Binding-site contacts:
Ligand atom OAI contacts residue PHE116 of chain 2.E at 4.4 Å.
Ligand atom CAK contacts residue TRP114 of chain 2.E at 3.6 Å (hydrophobic).
Ligand atom OAL contacts residue TYR123 of chain 2.E at 3.2 Å (h-bond).
Ligand atom CAH contacts residue TYR123 of chain 2.E at 4.2 Å (hydrophobic).
Ligand atom OAI contacts residue ASP37 of chain 2.E at 2.6 Å (salt-bridge).
Ligand atom CAK contacts residue GLN73 of chain 2.E at 3.8 Å.
Ligand atom OAM contacts residue GLN73 of chain 2.E at 2.9 Å (h-bond).
Ligand atom CAJ contacts residue TRP114 of chain 2.E at 3.8 Å (hydrophobic).
Ligand atom CAH contacts residue PRO1 of chain 2.E at 1.4 Å (hydrophobic).
Ligand atom OAI contacts residue TYR123 of chain 2.E at 3.8 Å.
Ligand atom CAJ contacts residue LEU2 of chain 2.E at 4.5 Å (hydrophobic).
Ligand atom CAK contacts residue PRO1 of chain 2.E at 3.5 Å (hydrophobic).
Ligand atom OAM contacts residue PHE71 of chain 2.E at 4.2 Å.
Ligand atom CAK contacts residue TYR123 of chain 2.E at 4.0 Å (hydrophobic).
Ligand atom CAJ contacts residue PHE116 of chain 2.E at 4.2 Å (hydrophobic).
Ligand atom CAK contacts residue THR72 of chain 2.E at 3.9 Å.
Ligand atom OAM contacts residue THR72 of chain 2.E at 2.7 Å (h-bond).
Ligand atom OAL contacts residue PRO1 of chain 2.E at 4.5 Å.
Ligand atom OAL contacts residue GLN73 of chain 2.E at 2.9 Å (h-bond).
Ligand atom OAM contacts residue TRP114 of chain 2.E at 3.9 Å.
Ligand atom CAH contacts residue ASP37 of chain 2.E at 3.7 Å.
Ligand atom OAI contacts residue PRO1 of chain 2.E at 2.1 Å (h-bond).
Ligand atom CAJ contacts residue PRO1 of chain 2.E at 2.5 Å (hydrophobic).
Ligand atom OAM contacts residue PRO1 of chain 2.E at 3.5 Å.
Ligand atom OAL contacts residue TRP114 of chain 2.E at 3.3 Å (h-bond).
Ligand atom CAJ contacts residue TYR123 of chain 2.E at 4.0 Å (hydrophobic).

Sequence of chain 2.E:
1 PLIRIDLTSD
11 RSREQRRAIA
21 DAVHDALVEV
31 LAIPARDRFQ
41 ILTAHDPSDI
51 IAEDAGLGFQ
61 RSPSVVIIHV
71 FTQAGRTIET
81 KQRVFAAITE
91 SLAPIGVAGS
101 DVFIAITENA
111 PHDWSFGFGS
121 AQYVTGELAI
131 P

A small-molecule ligand and the protein it binds are described below.
Small molecule (SMILES): O=C(O)CC(=O)Cl